The protein below binds the small molecule below.
Small molecule (SMILES): Nc1nc2c(ncn2[C@@H]2O[C@H](CO[P](=O)(O)O[P](=O)(O)CP(=O)(O)O)[C@@H](O)[C@H]2O)c(=O)[nH]1

Sequence of chain 1.X:
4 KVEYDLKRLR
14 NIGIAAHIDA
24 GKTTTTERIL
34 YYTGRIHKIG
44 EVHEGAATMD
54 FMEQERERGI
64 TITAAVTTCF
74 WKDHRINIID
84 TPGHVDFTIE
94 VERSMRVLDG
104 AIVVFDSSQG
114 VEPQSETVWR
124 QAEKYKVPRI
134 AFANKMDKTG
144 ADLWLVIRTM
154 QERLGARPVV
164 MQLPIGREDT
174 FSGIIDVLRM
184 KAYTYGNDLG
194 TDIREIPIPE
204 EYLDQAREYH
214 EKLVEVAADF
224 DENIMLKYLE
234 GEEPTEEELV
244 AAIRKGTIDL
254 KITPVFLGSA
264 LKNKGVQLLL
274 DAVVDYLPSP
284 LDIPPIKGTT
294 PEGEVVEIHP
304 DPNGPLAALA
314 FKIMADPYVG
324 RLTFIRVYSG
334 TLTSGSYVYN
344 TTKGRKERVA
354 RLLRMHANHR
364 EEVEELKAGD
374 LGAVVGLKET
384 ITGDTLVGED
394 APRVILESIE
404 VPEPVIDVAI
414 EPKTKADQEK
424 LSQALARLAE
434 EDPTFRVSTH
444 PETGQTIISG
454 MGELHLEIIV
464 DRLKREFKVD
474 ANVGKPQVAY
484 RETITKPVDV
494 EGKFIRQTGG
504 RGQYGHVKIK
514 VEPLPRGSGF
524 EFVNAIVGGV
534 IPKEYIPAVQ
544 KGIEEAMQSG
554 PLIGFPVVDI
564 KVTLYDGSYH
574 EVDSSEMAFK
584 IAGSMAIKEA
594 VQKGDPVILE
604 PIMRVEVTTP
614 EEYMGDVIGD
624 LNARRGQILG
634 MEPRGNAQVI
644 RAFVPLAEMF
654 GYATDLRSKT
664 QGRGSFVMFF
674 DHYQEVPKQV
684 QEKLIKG

Binding-site contacts:
Ligand atom N1 contacts residue LYS138 of chain 1.X at 3.2 Å.
Ligand atom O4' contacts residue LYS138 of chain 1.X at 3.2 Å.
Ligand atom C3B contacts residue THR64 of chain 1.X at 2.8 Å.
Ligand atom C3B contacts residue MG1 of chain 1.ZI at 2.1 Å.
Ligand atom O1G contacts residue THR64 of chain 1.X at 2.8 Å (h-bond).
Ligand atom O6 contacts residue SER262 of chain 1.X at 3.1 Å (h-bond).
Ligand atom O2B contacts residue THR26 of chain 1.X at 2.4 Å (h-bond).
Ligand atom O6 contacts residue LEU264 of chain 1.X at 3.1 Å (h-bond).
Ligand atom N3 contacts residue LEU264 of chain 1.X at 3.4 Å.
Ligand atom C6 contacts residue LYS138 of chain 1.X at 3.0 Å.
Ligand atom O1B contacts residue MG1 of chain 1.ZI at 3.1 Å.
Ligand atom N9 contacts residue LYS138 of chain 1.X at 3.3 Å.
Ligand atom O2A contacts residue GLY24 of chain 1.X at 3.4 Å.
Ligand atom C5 contacts residue LYS138 of chain 1.X at 3.0 Å.
Ligand atom O3G contacts residue MG1 of chain 1.ZI at 2.0 Å.
Ligand atom O6 contacts residue LYS138 of chain 1.X at 3.1 Å.
Ligand atom C2 contacts residue LYS138 of chain 1.X at 3.4 Å.
Ligand atom O3G contacts residue LYS25 of chain 1.X at 2.9 Å (salt-bridge).
Ligand atom C6 contacts residue LEU264 of chain 1.X at 2.8 Å (hydrophobic).
Ligand atom O1A contacts residue THR27 of chain 1.X at 3.2 Å (h-bond).
Ligand atom O2G contacts residue ILE21 of chain 1.X at 3.3 Å.
Ligand atom O2A contacts residue THR27 of chain 1.X at 3.2 Å (h-bond).
Ligand atom N7 contacts residue ASN137 of chain 1.X at 3.4 Å (h-bond).
Ligand atom O1G contacts residue HIS87 of chain 1.X at 3.1 Å (h-bond).
Ligand atom N7 contacts residue LEU264 of chain 1.X at 3.2 Å.
Ligand atom O2B contacts residue MG1 of chain 1.ZI at 2.0 Å.
Ligand atom C5 contacts residue LEU264 of chain 1.X at 2.9 Å (hydrophobic).
Ligand atom PG contacts residue MG1 of chain 1.ZI at 2.6 Å.
Ligand atom O1B contacts residue ASP22 of chain 1.X at 3.0 Å (salt-bridge).
Ligand atom O2G contacts residue ASP22 of chain 1.X at 2.8 Å (salt-bridge).
Ligand atom O1B contacts residue LYS25 of chain 1.X at 3.3 Å.
Ligand atom O3G contacts residue GLY86 of chain 1.X at 3.2 Å (h-bond).
Ligand atom O6 contacts residue ASP140 of chain 1.X at 3.4 Å (salt-bridge).
Ligand atom PG contacts residue THR64 of chain 1.X at 3.4 Å.
Ligand atom O3G contacts residue THR64 of chain 1.X at 3.2 Å (h-bond).
Ligand atom C4 contacts residue LYS138 of chain 1.X at 3.3 Å.
Ligand atom C2 contacts residue LEU264 of chain 1.X at 3.3 Å (hydrophobic).
Ligand atom O6 contacts residue ASN137 of chain 1.X at 3.1 Å (h-bond).
Ligand atom N1 contacts residue ASP140 of chain 1.X at 2.6 Å (salt-bridge).
Ligand atom PB contacts residue MG1 of chain 1.ZI at 2.3 Å.